A small-molecule ligand and the protein it binds are described below.
Small molecule (SMILES): CCCCCCCC(=O)OC[C@H](COP(=O)(O)O[C@@H]1[C@H](O)[C@H](O)[C@@H](OP(=O)(O)O)[C@H](OP(=O)(O)O)[C@H]1O)OC(=O)CCCCCCC

Sequence of chain 4.A:
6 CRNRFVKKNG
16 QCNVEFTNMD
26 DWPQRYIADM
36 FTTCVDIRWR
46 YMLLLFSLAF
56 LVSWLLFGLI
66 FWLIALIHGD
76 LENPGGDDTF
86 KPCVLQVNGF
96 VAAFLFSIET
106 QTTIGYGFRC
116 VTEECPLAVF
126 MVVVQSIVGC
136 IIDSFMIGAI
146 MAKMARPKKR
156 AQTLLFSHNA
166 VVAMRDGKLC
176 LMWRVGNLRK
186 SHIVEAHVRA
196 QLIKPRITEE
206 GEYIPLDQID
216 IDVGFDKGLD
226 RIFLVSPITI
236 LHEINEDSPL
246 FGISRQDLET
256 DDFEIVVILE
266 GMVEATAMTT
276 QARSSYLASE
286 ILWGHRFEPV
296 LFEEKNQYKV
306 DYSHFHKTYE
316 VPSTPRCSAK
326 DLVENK

Binding-site contacts:
Ligand atom P1 contacts residue TRP44 of chain 4.A at 4.2 Å.
Ligand atom P5 contacts residue LYS154 of chain 4.A at 3.4 Å.
Ligand atom O52 contacts residue LYS154 of chain 4.A at 3.0 Å (salt-bridge).
Ligand atom O6 contacts residue ARG43 of chain 4.A at 4.0 Å.
Ligand atom O42 contacts residue LYS154 of chain 4.A at 3.5 Å (salt-bridge).
Ligand atom O53 contacts residue LYS148 of chain 4.A at 3.0 Å (salt-bridge).
Ligand atom O2 contacts residue ARG43 of chain 4.A at 2.8 Å.
Ligand atom O6 contacts residue LYS148 of chain 4.A at 4.2 Å.
Ligand atom P5 contacts residue LYS153 of chain 4.A at 4.3 Å.
Ligand atom O1 contacts residue TRP44 of chain 4.A at 3.7 Å.
Ligand atom O12 contacts residue ARG43 of chain 4.A at 4.0 Å.
Ligand atom O53 contacts residue ILE42 of chain 4.A at 3.7 Å.
Ligand atom P5 contacts residue LYS148 of chain 4.A at 4.3 Å.
Ligand atom O6 contacts residue TRP44 of chain 4.A at 3.5 Å.
Ligand atom O11 contacts residue ARG43 of chain 4.A at 2.6 Å (salt-bridge).
Ligand atom O12 contacts residue TRP44 of chain 4.A at 3.5 Å.
Ligand atom O5 contacts residue LYS154 of chain 4.A at 4.1 Å.
Ligand atom O13 contacts residue TRP44 of chain 4.A at 4.1 Å.
Ligand atom C6 contacts residue TRP44 of chain 4.A at 4.4 Å (hydrophobic).
Ligand atom O53 contacts residue ASP41 of chain 4.A at 4.2 Å.
Ligand atom P5 contacts residue ARG151 of chain 4.A at 3.0 Å.
Ligand atom P1 contacts residue ARG45 of chain 4.A at 4.0 Å.
Ligand atom C1 contacts residue ARG43 of chain 4.A at 3.7 Å.
Ligand atom O12 contacts residue ARG45 of chain 4.A at 2.9 Å (salt-bridge).
Ligand atom O1 contacts residue ARG43 of chain 4.A at 3.0 Å.
Ligand atom C6 contacts residue ARG43 of chain 4.A at 3.7 Å.
Ligand atom O51 contacts residue ARG151 of chain 4.A at 3.1 Å (salt-bridge).
Ligand atom C2C contacts residue TRP44 of chain 4.A at 4.1 Å (hydrophobic).
Ligand atom O52 contacts residue ARG151 of chain 4.A at 3.0 Å (salt-bridge).
Ligand atom O53 contacts residue ARG151 of chain 4.A at 3.0 Å (salt-bridge).
Ligand atom C2 contacts residue ARG43 of chain 4.A at 3.8 Å.
Ligand atom O43 contacts residue LYS154 of chain 4.A at 4.5 Å.
Ligand atom P1 contacts residue ARG43 of chain 4.A at 3.8 Å.
Ligand atom O11 contacts residue ARG45 of chain 4.A at 3.4 Å (salt-bridge).
Ligand atom C1C contacts residue TRP44 of chain 4.A at 4.2 Å (hydrophobic).
Ligand atom C4 contacts residue ARG43 of chain 4.A at 4.3 Å.
Ligand atom O52 contacts residue LYS153 of chain 4.A at 2.9 Å (salt-bridge).
Ligand atom O51 contacts residue LYS154 of chain 4.A at 2.7 Å (salt-bridge).